Sequence of chain 1.A:
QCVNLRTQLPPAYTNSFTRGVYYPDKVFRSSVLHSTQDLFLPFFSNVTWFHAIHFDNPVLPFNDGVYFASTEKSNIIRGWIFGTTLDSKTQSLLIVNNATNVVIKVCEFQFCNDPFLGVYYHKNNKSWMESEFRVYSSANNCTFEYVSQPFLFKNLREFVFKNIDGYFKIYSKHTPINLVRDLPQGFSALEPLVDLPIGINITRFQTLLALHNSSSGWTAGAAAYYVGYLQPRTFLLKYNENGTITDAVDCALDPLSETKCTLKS

Binding-site contacts:
Ligand atom C3 contacts residue ASN61 of chain 1.A at 3.9 Å.
Ligand atom C2 contacts residue ASN61 of chain 1.A at 2.5 Å.
Ligand atom N2 contacts residue ASN61 of chain 1.A at 2.9 Å (h-bond).
Ligand atom C5 contacts residue ASN61 of chain 1.A at 3.7 Å.
Ligand atom C8 contacts residue ASN61 of chain 1.A at 4.4 Å.
Ligand atom C7 contacts residue ASN61 of chain 1.A at 3.2 Å.
Ligand atom C6 contacts residue SER75 of chain 1.B at 4.0 Å.
Ligand atom O5 contacts residue SER75 of chain 1.B at 4.2 Å.
Ligand atom C8 contacts residue SER60 of chain 1.A at 4.1 Å.
Ligand atom C1 contacts residue ASN61 of chain 1.A at 1.5 Å.
Ligand atom O7 contacts residue ASN61 of chain 1.A at 3.1 Å (h-bond).
Ligand atom C4 contacts residue ASN61 of chain 1.A at 4.3 Å.
Ligand atom C5 contacts residue SER75 of chain 1.B at 4.0 Å.
Ligand atom C8 contacts residue PHE59 of chain 1.A at 3.7 Å (hydrophobic).
Ligand atom O5 contacts residue ASN61 of chain 1.A at 2.4 Å (h-bond).

The protein below binds the small molecule below.
Small molecule (SMILES): CC(=O)N[C@H]1[C@H](O[C@H]2[C@H](O)[C@@H](NC(C)=O)CO[C@@H]2CO)O[C@H](CO)[C@@H](O)[C@@H]1O

Sequence of chain 1.B:
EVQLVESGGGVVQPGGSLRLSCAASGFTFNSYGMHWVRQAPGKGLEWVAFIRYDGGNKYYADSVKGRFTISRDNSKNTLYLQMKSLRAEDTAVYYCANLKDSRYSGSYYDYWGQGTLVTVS